Sequence of chain 1.B:
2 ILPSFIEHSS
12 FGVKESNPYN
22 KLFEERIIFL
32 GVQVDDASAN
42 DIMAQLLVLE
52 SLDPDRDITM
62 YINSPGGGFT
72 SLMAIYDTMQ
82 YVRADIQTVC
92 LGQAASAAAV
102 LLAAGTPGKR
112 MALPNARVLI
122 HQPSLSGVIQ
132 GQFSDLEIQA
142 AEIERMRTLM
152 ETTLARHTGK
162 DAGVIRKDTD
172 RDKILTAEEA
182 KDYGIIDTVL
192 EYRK

Sequence of chain 1.SA:
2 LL

Sequence of chain 1.V:
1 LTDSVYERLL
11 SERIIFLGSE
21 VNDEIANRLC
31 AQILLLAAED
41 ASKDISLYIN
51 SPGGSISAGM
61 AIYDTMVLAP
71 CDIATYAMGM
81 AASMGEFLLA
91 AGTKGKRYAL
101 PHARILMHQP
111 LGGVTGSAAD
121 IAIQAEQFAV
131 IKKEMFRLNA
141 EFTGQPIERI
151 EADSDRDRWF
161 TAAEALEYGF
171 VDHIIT

Sequence of chain 1.D:
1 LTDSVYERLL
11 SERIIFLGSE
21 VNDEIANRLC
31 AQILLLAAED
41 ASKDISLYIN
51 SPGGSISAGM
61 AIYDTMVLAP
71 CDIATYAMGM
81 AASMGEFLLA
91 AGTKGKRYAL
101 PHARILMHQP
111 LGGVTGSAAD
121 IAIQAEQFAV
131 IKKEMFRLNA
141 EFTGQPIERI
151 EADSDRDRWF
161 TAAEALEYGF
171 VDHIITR

This small molecule binds to this protein.
Small molecule (SMILES): COc1cc2c(Oc3ccc4[nH]c(C)cc4c3F)ncnc2cc1OCCCN1CCC(c2ccc(C(N)=O)cc2)CC1

Binding-site contacts:
Ligand atom C19 contacts residue GLY79 of chain 1.V at 3.2 Å.
Ligand atom C24 contacts residue GLU134 of chain 1.D at 3.1 Å.
Ligand atom C18 contacts residue ARG104 of chain 1.V at 3.6 Å.
Ligand atom C04 contacts residue TRP159 of chain 1.V at 3.8 Å (hydrophobic).
Ligand atom C21 contacts residue GLU134 of chain 1.D at 3.9 Å.
Ligand atom C41 contacts residue GLN131 of chain 1.B at 3.6 Å.
Ligand atom N09 contacts residue TRP159 of chain 1.V at 3.9 Å.
Ligand atom C40 contacts residue GLN131 of chain 1.B at 3.3 Å.
Ligand atom C14 contacts residue ARG104 of chain 1.V at 3.8 Å.
Ligand atom C05 contacts residue BEZ1 of chain 1.SA at 3.6 Å.
Ligand atom F23 contacts residue BEZ1 of chain 1.SA at 3.6 Å.
Ligand atom C08 contacts residue TRP159 of chain 1.V at 3.6 Å (hydrophobic).
Ligand atom C24 contacts residue MET60 of chain 1.D at 3.6 Å (hydrophobic).
Ligand atom C38 contacts residue GLN131 of chain 1.B at 2.9 Å.
Ligand atom C17 contacts residue MET60 of chain 1.D at 3.9 Å (hydrophobic).
Ligand atom C17 contacts residue ARG104 of chain 1.V at 3.4 Å.
Ligand atom C20 contacts residue ARG104 of chain 1.V at 3.6 Å.
Ligand atom N22 contacts residue MET60 of chain 1.D at 3.6 Å.
Ligand atom C19 contacts residue SER57 of chain 1.D at 3.5 Å.
Ligand atom C04 contacts residue BEZ1 of chain 1.SA at 3.6 Å.
Ligand atom N22 contacts residue HIS102 of chain 1.V at 2.9 Å (h-bond).
Ligand atom C15 contacts residue ARG104 of chain 1.V at 3.6 Å.
Ligand atom N07 contacts residue TRP159 of chain 1.V at 3.3 Å.
Ligand atom F23 contacts residue ILE131 of chain 1.D at 3.0 Å.
Ligand atom C37 contacts residue LEU2 of chain 1.SA at 3.4 Å (hydrophobic).
Ligand atom C16 contacts residue ARG104 of chain 1.V at 3.4 Å.
Ligand atom N22 contacts residue ARG104 of chain 1.V at 3.8 Å.
Ligand atom O13 contacts residue SER57 of chain 1.D at 3.4 Å.
Ligand atom C39 contacts residue GLN131 of chain 1.B at 2.3 Å.
Ligand atom C19 contacts residue ARG104 of chain 1.V at 3.8 Å.
Ligand atom C29 contacts residue SER55 of chain 1.D at 3.7 Å.
Ligand atom N09 contacts residue ARG104 of chain 1.V at 3.7 Å.
Ligand atom C18 contacts residue GLY79 of chain 1.V at 3.1 Å.
Ligand atom C17 contacts residue HIS102 of chain 1.V at 3.5 Å.
Ligand atom C14 contacts residue SER57 of chain 1.D at 3.7 Å.
Ligand atom C18 contacts residue HIS102 of chain 1.V at 3.5 Å.
Ligand atom O43 contacts residue GLN131 of chain 1.B at 3.1 Å (h-bond).
Ligand atom N42 contacts residue LEU2 of chain 1.SA at 3.5 Å.
Ligand atom C21 contacts residue ARG104 of chain 1.V at 3.7 Å.
Ligand atom C03 contacts residue BEZ1 of chain 1.SA at 3.8 Å.